A protein and the small-molecule ligand that binds it are described below.
Small molecule (SMILES): CC(=O)N[C@H]1[C@H](O[C@H]2[C@H](O)[C@@H](NC(C)=O)CO[C@@H]2CO)O[C@H](CO)[C@@H](O)[C@@H]1O

Sequence of chain 1.C:
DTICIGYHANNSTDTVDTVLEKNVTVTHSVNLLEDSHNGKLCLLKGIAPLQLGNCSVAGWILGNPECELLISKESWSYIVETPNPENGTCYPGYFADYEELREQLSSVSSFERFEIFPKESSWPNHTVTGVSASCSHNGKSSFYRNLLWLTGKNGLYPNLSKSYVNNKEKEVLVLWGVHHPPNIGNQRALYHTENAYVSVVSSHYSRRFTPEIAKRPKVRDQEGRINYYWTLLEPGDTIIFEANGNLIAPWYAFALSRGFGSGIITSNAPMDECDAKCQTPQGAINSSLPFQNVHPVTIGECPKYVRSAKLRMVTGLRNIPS

Binding-site contacts:
Ligand atom O5 contacts residue ASN87 of chain 1.C at 2.5 Å (h-bond).
Ligand atom C1 contacts residue ASN87 of chain 1.C at 1.5 Å.
Ligand atom C8 contacts residue GLU66 of chain 1.C at 3.9 Å.
Ligand atom C8 contacts residue CYS90 of chain 1.C at 3.9 Å (hydrophobic).
Ligand atom C7 contacts residue ARG220 of chain 1.C at 3.6 Å.
Ligand atom C7 contacts residue ASN64 of chain 1.C at 3.8 Å.
Ligand atom N2 contacts residue ASN87 of chain 1.C at 2.8 Å (h-bond).
Ligand atom O6 contacts residue ARG220 of chain 1.C at 4.5 Å.
Ligand atom C8 contacts residue SER134 of chain 1.C at 3.9 Å.
Ligand atom O7 contacts residue ARG220 of chain 1.C at 3.8 Å.
Ligand atom O3 contacts residue ARG220 of chain 1.C at 3.2 Å (salt-bridge).
Ligand atom C3 contacts residue ARG220 of chain 1.C at 4.3 Å.
Ligand atom C7 contacts residue GLU66 of chain 1.C at 4.1 Å.
Ligand atom C5 contacts residue ASN87 of chain 1.C at 3.8 Å.
Ligand atom C8 contacts residue SER136 of chain 1.C at 3.5 Å.
Ligand atom C6 contacts residue GLU86 of chain 1.C at 3.4 Å.
Ligand atom O5 contacts residue GLU86 of chain 1.C at 3.8 Å.
Ligand atom N2 contacts residue ARG220 of chain 1.C at 3.7 Å.
Ligand atom O6 contacts residue GLU86 of chain 1.C at 2.9 Å (salt-bridge).
Ligand atom N2 contacts residue GLU66 of chain 1.C at 4.0 Å.
Ligand atom O7 contacts residue ASN64 of chain 1.C at 3.0 Å (h-bond).
Ligand atom O7 contacts residue CYS90 of chain 1.C at 3.2 Å.
Ligand atom C7 contacts residue SER134 of chain 1.C at 4.3 Å.
Ligand atom C1 contacts residue GLU66 of chain 1.C at 4.1 Å.
Ligand atom C4 contacts residue ASN87 of chain 1.C at 4.3 Å.
Ligand atom C2 contacts residue ARG220 of chain 1.C at 4.2 Å.
Ligand atom C8 contacts residue ARG220 of chain 1.C at 4.2 Å.
Ligand atom C8 contacts residue ASN64 of chain 1.C at 3.8 Å.
Ligand atom C7 contacts residue ASN87 of chain 1.C at 3.4 Å.
Ligand atom C2 contacts residue ASN87 of chain 1.C at 2.4 Å.
Ligand atom C8 contacts residue CYS135 of chain 1.C at 3.9 Å (hydrophobic).
Ligand atom O7 contacts residue ASN87 of chain 1.C at 3.4 Å (h-bond).
Ligand atom C7 contacts residue CYS90 of chain 1.C at 3.9 Å (hydrophobic).
Ligand atom O6 contacts residue ASN54 of chain 1.C at 4.4 Å.
Ligand atom C6 contacts residue ARG220 of chain 1.C at 4.2 Å.
Ligand atom C3 contacts residue ASN87 of chain 1.C at 3.8 Å.